Sequence of chain 1.P:
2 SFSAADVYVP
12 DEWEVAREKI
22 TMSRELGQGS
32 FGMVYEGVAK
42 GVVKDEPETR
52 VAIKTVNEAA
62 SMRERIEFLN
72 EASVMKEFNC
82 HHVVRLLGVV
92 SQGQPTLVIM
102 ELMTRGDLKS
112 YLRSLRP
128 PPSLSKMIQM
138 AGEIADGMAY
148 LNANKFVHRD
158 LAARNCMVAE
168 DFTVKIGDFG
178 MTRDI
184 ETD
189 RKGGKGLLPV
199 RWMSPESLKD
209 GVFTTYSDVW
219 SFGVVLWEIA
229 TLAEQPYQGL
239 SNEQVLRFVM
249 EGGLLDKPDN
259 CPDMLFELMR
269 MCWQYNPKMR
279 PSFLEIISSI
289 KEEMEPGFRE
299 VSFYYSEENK

Binding-site contacts:
Ligand atom C8 contacts residue MET164 of chain 1.P at 3.6 Å (hydrophobic).
Ligand atom C1 contacts residue LEU27 of chain 1.P at 3.8 Å (hydrophobic).
Ligand atom C31 contacts residue MET76 of chain 1.P at 3.3 Å (hydrophobic).
Ligand atom C31 contacts residue MET101 of chain 1.P at 3.8 Å (hydrophobic).
Ligand atom C22 contacts residue MET101 of chain 1.P at 3.6 Å (hydrophobic).
Ligand atom C5 contacts residue MET164 of chain 1.P at 3.6 Å (hydrophobic).
Ligand atom C8 contacts residue MET104 of chain 1.P at 3.4 Å (hydrophobic).
Ligand atom C21 contacts residue MET101 of chain 1.P at 3.9 Å (hydrophobic).
Ligand atom N33 contacts residue VAL85 of chain 1.P at 3.6 Å.
Ligand atom C2 contacts residue LEU27 of chain 1.P at 3.7 Å (hydrophobic).
Ligand atom C28 contacts residue SER31 of chain 1.P at 3.8 Å.
Ligand atom C13 contacts residue THR105 of chain 1.P at 3.6 Å.
Ligand atom C4 contacts residue MET164 of chain 1.P at 3.4 Å (hydrophobic).
Ligand atom C3 contacts residue LEU27 of chain 1.P at 3.9 Å (hydrophobic).
Ligand atom C16 contacts residue LEU27 of chain 1.P at 3.6 Å (hydrophobic).
Ligand atom O12 contacts residue LEU27 of chain 1.P at 3.8 Å.
Ligand atom C8 contacts residue GLU102 of chain 1.P at 3.5 Å.
Ligand atom N27 contacts residue SER31 of chain 1.P at 3.7 Å.
Ligand atom C32 contacts residue MET101 of chain 1.P at 3.8 Å (hydrophobic).
Ligand atom CL24 contacts residue MET101 of chain 1.P at 3.4 Å.
Ligand atom O11 contacts residue LEU27 of chain 1.P at 3.5 Å.
Ligand atom N33 contacts residue MET101 of chain 1.P at 3.2 Å.
Ligand atom N7 contacts residue MET104 of chain 1.P at 3.0 Å (h-bond).
Ligand atom C23 contacts residue VAL35 of chain 1.P at 3.9 Å (hydrophobic).
Ligand atom CL24 contacts residue LYS55 of chain 1.P at 3.4 Å.
Ligand atom N7 contacts residue MET164 of chain 1.P at 3.4 Å.
Ligand atom C23 contacts residue ALA53 of chain 1.P at 3.8 Å (hydrophobic).
Ligand atom C28 contacts residue GLU72 of chain 1.P at 3.8 Å.
Ligand atom C9 contacts residue MET164 of chain 1.P at 3.8 Å (hydrophobic).
Ligand atom C3 contacts residue MET104 of chain 1.P at 3.4 Å (hydrophobic).
Ligand atom CL24 contacts residue ALA53 of chain 1.P at 3.5 Å.
Ligand atom N7 contacts residue LEU103 of chain 1.P at 3.8 Å.
Ligand atom S25 contacts residue LYS55 of chain 1.P at 3.7 Å.
Ligand atom C21 contacts residue LYS55 of chain 1.P at 3.9 Å.
Ligand atom N27 contacts residue LYS55 of chain 1.P at 3.2 Å (salt-bridge).
Ligand atom C15 contacts residue THR105 of chain 1.P at 3.3 Å.
Ligand atom N27 contacts residue PHE69 of chain 1.P at 3.7 Å.
Ligand atom CL24 contacts residue VAL99 of chain 1.P at 3.0 Å.
Ligand atom C10 contacts residue MET164 of chain 1.P at 3.8 Å (hydrophobic).
Ligand atom C14 contacts residue THR105 of chain 1.P at 3.8 Å.

This protein binds this small molecule.
Small molecule (SMILES): COc1cc2c(Nc3ccc(Sc4nccn4C)c(Cl)c3)c(C#N)cnc2cc1OCCCN(C)CCO